Binding-site contacts:
Ligand atom O contacts residue ILE220 of chain 1.A at 4.0 Å.
Ligand atom CB contacts residue SER221 of chain 1.A at 3.5 Å.
Ligand atom N contacts residue SER221 of chain 1.A at 4.2 Å.
Ligand atom C contacts residue SER221 of chain 1.A at 3.5 Å.
Ligand atom N contacts residue MET225 of chain 1.A at 4.4 Å.
Ligand atom N contacts residue THR223 of chain 1.A at 3.3 Å (h-bond).
Ligand atom O contacts residue ASN161 of chain 1.A at 4.1 Å.
Ligand atom N contacts residue SER221 of chain 1.A at 3.4 Å (h-bond).
Ligand atom CA contacts residue ILE220 of chain 1.A at 3.2 Å (hydrophobic).
Ligand atom CB contacts residue HIS69 of chain 1.A at 3.6 Å.
Ligand atom CA contacts residue GLY222 of chain 1.A at 4.2 Å.
Ligand atom N contacts residue SER224 of chain 1.A at 2.8 Å.
Ligand atom CB contacts residue ASN161 of chain 1.A at 3.6 Å.
Ligand atom C contacts residue GLY222 of chain 1.A at 4.2 Å.
Ligand atom N contacts residue HIS69 of chain 1.A at 4.2 Å.
Ligand atom CA contacts residue PRO3 of chain 1.B at 4.1 Å (hydrophobic).
Ligand atom CA contacts residue SER224 of chain 1.A at 3.2 Å.
Ligand atom N contacts residue ASN161 of chain 1.A at 2.8 Å (h-bond).
Ligand atom C contacts residue HIS69 of chain 1.A at 3.9 Å.
Ligand atom CA contacts residue SER221 of chain 1.A at 3.8 Å.
Ligand atom N contacts residue SER224 of chain 1.A at 4.5 Å.
Ligand atom C contacts residue ASN161 of chain 1.A at 3.8 Å.
Ligand atom O contacts residue SER221 of chain 1.A at 4.0 Å.
Ligand atom O contacts residue TRP212 of chain 1.A at 4.4 Å.
Ligand atom CB contacts residue ILE220 of chain 1.A at 2.2 Å (hydrophobic).
Ligand atom N contacts residue MET225 of chain 1.A at 4.0 Å.
Ligand atom CA contacts residue PHE4 of chain 1.B at 3.2 Å (hydrophobic).
Ligand atom CA contacts residue HIS69 of chain 1.A at 4.4 Å.
Ligand atom N contacts residue PHE4 of chain 1.B at 2.7 Å (h-bond).
Ligand atom N contacts residue GLY222 of chain 1.A at 3.2 Å.
Ligand atom C contacts residue SER224 of chain 1.A at 4.2 Å.
Ligand atom CB contacts residue PRO3 of chain 1.B at 3.1 Å (hydrophobic).
Ligand atom C contacts residue ILE220 of chain 1.A at 4.2 Å (hydrophobic).
Ligand atom CB contacts residue PHE4 of chain 1.B at 2.7 Å (hydrophobic).
Ligand atom N contacts residue ILE220 of chain 1.A at 4.2 Å.
Ligand atom CA contacts residue ASN161 of chain 1.A at 2.7 Å.
Ligand atom CB contacts residue SER224 of chain 1.A at 3.0 Å.

Sequence of chain 1.B:
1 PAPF

Sequence of chain 1.A:
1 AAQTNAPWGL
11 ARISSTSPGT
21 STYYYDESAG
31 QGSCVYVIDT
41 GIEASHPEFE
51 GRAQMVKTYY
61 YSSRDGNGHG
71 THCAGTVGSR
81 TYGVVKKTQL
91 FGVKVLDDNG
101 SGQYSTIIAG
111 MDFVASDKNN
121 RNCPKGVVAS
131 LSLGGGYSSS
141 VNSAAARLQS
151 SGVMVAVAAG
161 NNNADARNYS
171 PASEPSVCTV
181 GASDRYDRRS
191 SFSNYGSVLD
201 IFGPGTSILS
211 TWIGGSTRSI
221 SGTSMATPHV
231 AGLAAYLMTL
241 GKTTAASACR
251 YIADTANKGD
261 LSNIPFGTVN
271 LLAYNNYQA

The small molecule below binds the protein below.
Small molecule (SMILES): CCC.C[C@@H](N)C(N)=O.O